Binding-site contacts:
Ligand atom O6 contacts residue PHE187 of chain 1.C at 4.1 Å.
Ligand atom O4 contacts residue NAP1 of chain 1.Z at 3.2 Å (h-bond).
Ligand atom O6 contacts residue NAP1 of chain 1.Z at 3.7 Å.
Ligand atom O2 contacts residue LYS225 of chain 1.C at 3.5 Å (salt-bridge).
Ligand atom C2 contacts residue SER126 of chain 1.C at 4.4 Å.
Ligand atom C4 contacts residue NAP1 of chain 1.Z at 3.6 Å.
Ligand atom C4 contacts residue LYS225 of chain 1.C at 4.3 Å.
Ligand atom C2 contacts residue MET228 of chain 1.C at 3.8 Å (hydrophobic).
Ligand atom O2 contacts residue NAP1 of chain 1.Z at 3.0 Å (h-bond).
Ligand atom C2 contacts residue LYS225 of chain 1.C at 4.2 Å.
Ligand atom C5 contacts residue NAP1 of chain 1.Z at 3.9 Å.
Ligand atom O3 contacts residue MET228 of chain 1.C at 3.8 Å.
Ligand atom C4 contacts residue ADP1 of chain 1.AA at 4.2 Å.
Ligand atom O4 contacts residue PHE187 of chain 1.C at 3.6 Å.
Ligand atom C6 contacts residue NAP1 of chain 1.Z at 3.1 Å.
Ligand atom C3 contacts residue MET228 of chain 1.C at 4.1 Å (hydrophobic).
Ligand atom O5 contacts residue NAP1 of chain 1.Z at 3.9 Å.
Ligand atom C6 contacts residue PHE187 of chain 1.C at 3.7 Å (hydrophobic).
Ligand atom C6 contacts residue SER163 of chain 1.C at 3.1 Å.
Ligand atom O6 contacts residue ADP1 of chain 1.AA at 3.9 Å.
Ligand atom O2 contacts residue MET228 of chain 1.C at 3.5 Å (h-bond).
Ligand atom C3 contacts residue ADP1 of chain 1.AA at 3.7 Å.
Ligand atom C5 contacts residue ADP1 of chain 1.AA at 3.7 Å.
Ligand atom O2 contacts residue ADP1 of chain 1.AA at 2.8 Å (h-bond).
Ligand atom O3 contacts residue SER126 of chain 1.C at 3.0 Å (h-bond).
Ligand atom O5 contacts residue THR128 of chain 1.C at 4.3 Å.
Ligand atom C3 contacts residue LYS225 of chain 1.C at 3.9 Å.
Ligand atom O6 contacts residue ALA165 of chain 1.C at 3.8 Å.
Ligand atom C1 contacts residue THR128 of chain 1.C at 4.0 Å.
Ligand atom C1 contacts residue ADP1 of chain 1.AA at 1.4 Å.
Ligand atom O5 contacts residue ADP1 of chain 1.AA at 2.4 Å (h-bond).
Ligand atom C5 contacts residue THR128 of chain 1.C at 3.9 Å.
Ligand atom O4 contacts residue SER126 of chain 1.C at 3.1 Å (h-bond).
Ligand atom C2 contacts residue NAP1 of chain 1.Z at 4.1 Å.
Ligand atom C4 contacts residue SER126 of chain 1.C at 3.6 Å.
Ligand atom C5 contacts residue PHE187 of chain 1.C at 4.2 Å (hydrophobic).
Ligand atom C3 contacts residue SER126 of chain 1.C at 3.0 Å.
Ligand atom O3 contacts residue LYS225 of chain 1.C at 2.8 Å (salt-bridge).
Ligand atom O6 contacts residue SER163 of chain 1.C at 2.7 Å (h-bond).
Ligand atom C2 contacts residue ADP1 of chain 1.AA at 2.4 Å.

The protein below binds the small molecule below.
Small molecule (SMILES): OC[C@H]1O[C@@H](O)[C@@H](O)[C@@H](O)[C@@H]1O

Sequence of chain 1.C:
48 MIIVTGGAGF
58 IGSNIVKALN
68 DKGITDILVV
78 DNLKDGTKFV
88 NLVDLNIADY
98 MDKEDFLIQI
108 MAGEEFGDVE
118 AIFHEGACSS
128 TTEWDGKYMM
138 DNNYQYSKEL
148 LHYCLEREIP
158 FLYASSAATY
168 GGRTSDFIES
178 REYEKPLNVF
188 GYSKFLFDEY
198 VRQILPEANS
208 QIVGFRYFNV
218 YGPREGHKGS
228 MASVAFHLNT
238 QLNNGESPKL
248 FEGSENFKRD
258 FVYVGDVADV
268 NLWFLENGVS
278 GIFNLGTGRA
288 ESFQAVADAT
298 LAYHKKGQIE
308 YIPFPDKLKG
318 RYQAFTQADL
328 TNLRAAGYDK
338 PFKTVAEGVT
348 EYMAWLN